Sequence of chain 1.B:
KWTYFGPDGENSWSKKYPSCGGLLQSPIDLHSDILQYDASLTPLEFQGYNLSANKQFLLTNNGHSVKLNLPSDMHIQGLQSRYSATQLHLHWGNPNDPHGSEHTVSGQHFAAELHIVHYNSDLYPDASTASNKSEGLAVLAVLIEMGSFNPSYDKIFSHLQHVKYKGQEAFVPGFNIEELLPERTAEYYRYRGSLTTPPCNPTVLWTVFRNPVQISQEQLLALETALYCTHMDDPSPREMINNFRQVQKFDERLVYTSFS

A small-molecule ligand and the protein it binds are described below.
Small molecule (SMILES): NS(=O)(=O)c1c(F)c(F)c(S(=O)(=O)CCc2ccccc2)c(NCc2ccccc2)c1F

Binding-site contacts:
Ligand atom C32 contacts residue ASN64 of chain 1.B at 3.2 Å.
Ligand atom O8 contacts residue LEU197 of chain 1.B at 3.3 Å.
Ligand atom F13 contacts residue LEU197 of chain 1.B at 3.5 Å.
Ligand atom O9 contacts residue HIS91 of chain 1.B at 3.3 Å.
Ligand atom N10 contacts residue HIS117 of chain 1.B at 3.3 Å (h-bond).
Ligand atom C14 contacts residue GLN89 of chain 1.B at 3.6 Å.
Ligand atom F13 contacts residue THR199 of chain 1.B at 2.3 Å.
Ligand atom O22 contacts residue PRO200 of chain 1.B at 3.4 Å (h-bond).
Ligand atom F12 contacts residue LEU197 of chain 1.B at 3.2 Å.
Ligand atom F26 contacts residue HIS91 of chain 1.B at 2.9 Å.
Ligand atom N10 contacts residue HIS91 of chain 1.B at 3.3 Å (h-bond).
Ligand atom F12 contacts residue THR199 of chain 1.B at 2.7 Å.
Ligand atom F13 contacts residue PRO200 of chain 1.B at 3.1 Å.
Ligand atom C28 contacts residue THR199 of chain 1.B at 3.6 Å.
Ligand atom N10 contacts residue HIS93 of chain 1.B at 3.2 Å (h-bond).
Ligand atom C31 contacts residue HIS91 of chain 1.B at 3.5 Å.
Ligand atom C5 contacts residue HIS91 of chain 1.B at 3.7 Å.
Ligand atom C3 contacts residue LEU197 of chain 1.B at 3.6 Å (hydrophobic).
Ligand atom C3 contacts residue THR199 of chain 1.B at 3.2 Å.
Ligand atom C2 contacts residue THR199 of chain 1.B at 2.9 Å.
Ligand atom C31 contacts residue GLN89 of chain 1.B at 3.4 Å.
Ligand atom O8 contacts residue THR198 of chain 1.B at 3.1 Å (h-bond).
Ligand atom C31 contacts residue ASN64 of chain 1.B at 3.5 Å.
Ligand atom F12 contacts residue THR198 of chain 1.B at 2.7 Å.
Ligand atom C2 contacts residue LEU197 of chain 1.B at 3.7 Å (hydrophobic).
Ligand atom S7 contacts residue ZN1 of chain 1.J at 3.0 Å.
Ligand atom F26 contacts residue VAL119 of chain 1.B at 3.0 Å.
Ligand atom N10 contacts residue THR198 of chain 1.B at 2.8 Å (h-bond).
Ligand atom N10 contacts residue ZN1 of chain 1.J at 1.8 Å.
Ligand atom N10 contacts residue GLU104 of chain 1.B at 3.7 Å.
Ligand atom O9 contacts residue ZN1 of chain 1.J at 3.1 Å.
Ligand atom C17 contacts residue ALA129 of chain 1.B at 3.4 Å (hydrophobic).
Ligand atom O23 contacts residue PRO201 of chain 1.B at 3.7 Å.
Ligand atom O9 contacts residue HIS117 of chain 1.B at 3.7 Å.
Ligand atom C30 contacts residue ASN64 of chain 1.B at 3.6 Å.
Ligand atom O8 contacts residue TRP208 of chain 1.B at 3.7 Å.
Ligand atom N25 contacts residue GLN89 of chain 1.B at 3.2 Å (h-bond).
Ligand atom O23 contacts residue LEU197 of chain 1.B at 3.6 Å.
Ligand atom C19 contacts residue SER133 of chain 1.B at 3.5 Å.
Ligand atom C32 contacts residue GLN89 of chain 1.B at 3.0 Å.